Sequence of chain 1.U:
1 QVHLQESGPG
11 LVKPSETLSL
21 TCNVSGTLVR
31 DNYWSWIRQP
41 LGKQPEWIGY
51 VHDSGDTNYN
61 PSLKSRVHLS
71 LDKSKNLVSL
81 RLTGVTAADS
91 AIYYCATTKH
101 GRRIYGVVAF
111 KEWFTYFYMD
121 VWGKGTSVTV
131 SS

Sequence of chain 1.A:
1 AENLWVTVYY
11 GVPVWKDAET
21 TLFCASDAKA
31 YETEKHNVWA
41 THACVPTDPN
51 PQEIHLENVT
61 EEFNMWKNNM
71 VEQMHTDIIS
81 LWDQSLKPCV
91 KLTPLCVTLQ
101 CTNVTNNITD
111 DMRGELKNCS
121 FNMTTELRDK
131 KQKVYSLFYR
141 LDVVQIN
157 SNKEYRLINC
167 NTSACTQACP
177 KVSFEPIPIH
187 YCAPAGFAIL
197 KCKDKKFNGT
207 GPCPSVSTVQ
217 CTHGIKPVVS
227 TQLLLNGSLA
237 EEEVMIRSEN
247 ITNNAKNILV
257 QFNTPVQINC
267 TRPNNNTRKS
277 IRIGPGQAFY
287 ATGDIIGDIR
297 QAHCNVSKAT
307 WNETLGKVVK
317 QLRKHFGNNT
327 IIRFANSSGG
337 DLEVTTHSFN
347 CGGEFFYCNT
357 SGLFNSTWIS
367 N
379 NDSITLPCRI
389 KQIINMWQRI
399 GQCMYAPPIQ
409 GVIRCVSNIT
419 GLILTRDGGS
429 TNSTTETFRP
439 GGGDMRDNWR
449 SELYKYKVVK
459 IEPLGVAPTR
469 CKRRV

This small molecule binds to this protein.
Small molecule (SMILES): CC(=O)N[C@H]1[C@H](O[C@H]2[C@H](O)[C@@H](NC(C)=O)CO[C@@H]2CO)O[C@H](CO)[C@@H](O[C@@H]2O[C@H](CO)[C@@H](O)[C@H](O[C@H]3O[C@H](CO)[C@@H](O)[C@H](O)[C@@H]3O)[C@@H]2O)[C@@H]1O

Sequence of chain 1.V:
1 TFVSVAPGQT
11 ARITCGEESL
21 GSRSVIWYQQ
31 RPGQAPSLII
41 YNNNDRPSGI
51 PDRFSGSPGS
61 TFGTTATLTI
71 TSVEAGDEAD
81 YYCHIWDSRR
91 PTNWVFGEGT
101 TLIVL

Binding-site contacts:
Ligand atom O2 contacts residue GLY55 of chain 1.U at 4.3 Å.
Ligand atom C3 contacts residue ASN107 of chain 1.A at 3.8 Å.
Ligand atom C6 contacts residue THR109 of chain 1.A at 4.1 Å.
Ligand atom C5 contacts residue ASN107 of chain 1.A at 3.7 Å.
Ligand atom O3 contacts residue THR92 of chain 1.V at 3.8 Å.
Ligand atom C3 contacts residue THR92 of chain 1.V at 3.6 Å.
Ligand atom C2 contacts residue THR92 of chain 1.V at 4.0 Å.
Ligand atom C7 contacts residue PHE114 of chain 1.U at 4.1 Å (hydrophobic).
Ligand atom C6 contacts residue THR115 of chain 1.U at 3.5 Å.
Ligand atom C4 contacts residue TYR50 of chain 1.U at 4.0 Å (hydrophobic).
Ligand atom O5 contacts residue THR109 of chain 1.A at 4.3 Å.
Ligand atom C7 contacts residue THR92 of chain 1.V at 4.3 Å.
Ligand atom O2 contacts residue ASP56 of chain 1.U at 4.1 Å.
Ligand atom C8 contacts residue TRP86 of chain 1.V at 4.4 Å (hydrophobic).
Ligand atom O4 contacts residue TYR50 of chain 1.U at 4.0 Å.
Ligand atom O6 contacts residue THR115 of chain 1.U at 3.0 Å (h-bond).
Ligand atom C8 contacts residue ARG90 of chain 1.V at 4.3 Å.
Ligand atom C6 contacts residue ARG102 of chain 1.U at 4.4 Å.
Ligand atom O5 contacts residue ASN107 of chain 1.A at 2.4 Å (h-bond).
Ligand atom C8 contacts residue PHE114 of chain 1.U at 4.1 Å (hydrophobic).
Ligand atom C8 contacts residue THR92 of chain 1.V at 4.3 Å.
Ligand atom C1 contacts residue ASN107 of chain 1.A at 1.4 Å.
Ligand atom N2 contacts residue ASN107 of chain 1.A at 2.9 Å (h-bond).
Ligand atom C6 contacts residue ILE108 of chain 1.A at 4.3 Å (hydrophobic).
Ligand atom O6 contacts residue TYR50 of chain 1.U at 4.5 Å.
Ligand atom C8 contacts residue ASP87 of chain 1.V at 3.4 Å.
Ligand atom C4 contacts residue ASN107 of chain 1.A at 4.3 Å.
Ligand atom C8 contacts residue ASN107 of chain 1.A at 4.4 Å.
Ligand atom O5 contacts residue ILE108 of chain 1.A at 4.4 Å.
Ligand atom C6 contacts residue TYR50 of chain 1.U at 4.1 Å (hydrophobic).
Ligand atom N2 contacts residue THR92 of chain 1.V at 3.3 Å (h-bond).
Ligand atom C2 contacts residue ASN107 of chain 1.A at 2.5 Å.
Ligand atom O6 contacts residue THR109 of chain 1.A at 4.2 Å.
Ligand atom O7 contacts residue PHE114 of chain 1.U at 3.3 Å.
Ligand atom O6 contacts residue ILE108 of chain 1.A at 3.5 Å (h-bond).
Ligand atom C7 contacts residue ASP87 of chain 1.V at 4.3 Å.
Ligand atom C7 contacts residue ASN107 of chain 1.A at 3.3 Å.
Ligand atom O7 contacts residue ASN58 of chain 1.U at 4.1 Å.
Ligand atom O7 contacts residue ASN107 of chain 1.A at 3.4 Å (h-bond).